Sequence of chain 1.D:
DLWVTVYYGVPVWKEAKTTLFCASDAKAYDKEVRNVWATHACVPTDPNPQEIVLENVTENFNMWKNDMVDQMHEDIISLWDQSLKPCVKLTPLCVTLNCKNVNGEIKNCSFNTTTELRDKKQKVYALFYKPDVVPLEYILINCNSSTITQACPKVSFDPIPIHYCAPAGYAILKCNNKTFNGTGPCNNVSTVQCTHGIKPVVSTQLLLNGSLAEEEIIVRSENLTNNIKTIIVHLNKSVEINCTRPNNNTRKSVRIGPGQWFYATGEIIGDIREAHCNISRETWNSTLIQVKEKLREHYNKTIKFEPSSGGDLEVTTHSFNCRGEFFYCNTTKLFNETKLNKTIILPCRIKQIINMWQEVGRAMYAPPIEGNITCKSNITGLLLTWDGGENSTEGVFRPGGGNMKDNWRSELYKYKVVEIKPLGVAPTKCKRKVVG

A small-molecule ligand and the protein it binds are described below.
Small molecule (SMILES): CC(=O)N[C@H]1[C@H](O[C@H]2[C@H](O)[C@@H](NC(C)=O)CO[C@@H]2CO)O[C@H](CO)[C@@H](O)[C@@H]1O

Sequence of chain 1.C:
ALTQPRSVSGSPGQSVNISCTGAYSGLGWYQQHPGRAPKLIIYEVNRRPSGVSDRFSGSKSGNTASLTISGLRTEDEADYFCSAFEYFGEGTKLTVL

Binding-site contacts:
Ligand atom O7 contacts residue GLU46 of chain 1.C at 4.4 Å.
Ligand atom C6 contacts residue LEU29 of chain 1.C at 3.7 Å (hydrophobic).
Ligand atom N2 contacts residue ASN285 of chain 1.D at 2.9 Å (h-bond).
Ligand atom O5 contacts residue ASN285 of chain 1.D at 2.4 Å (h-bond).
Ligand atom C7 contacts residue VAL47 of chain 1.C at 4.3 Å (hydrophobic).
Ligand atom C6 contacts residue GLU46 of chain 1.C at 3.6 Å.
Ligand atom C1 contacts residue TYR26 of chain 1.C at 4.5 Å (hydrophobic).
Ligand atom C7 contacts residue NAG1 of chain 1.WA at 4.2 Å.
Ligand atom C8 contacts residue LEU29 of chain 1.C at 3.8 Å (hydrophobic).
Ligand atom O4 contacts residue TYR26 of chain 1.C at 3.8 Å.
Ligand atom C5 contacts residue TYR26 of chain 1.C at 4.3 Å (hydrophobic).
Ligand atom C2 contacts residue TYR26 of chain 1.C at 4.4 Å (hydrophobic).
Ligand atom C2 contacts residue ASN285 of chain 1.D at 2.5 Å.
Ligand atom C7 contacts residue ASN285 of chain 1.D at 3.8 Å.
Ligand atom C3 contacts residue TYR26 of chain 1.C at 3.6 Å (hydrophobic).
Ligand atom O6 contacts residue GLU46 of chain 1.C at 3.0 Å (salt-bridge).
Ligand atom C5 contacts residue ASN285 of chain 1.D at 3.7 Å.
Ligand atom C4 contacts residue TYR26 of chain 1.C at 4.1 Å (hydrophobic).
Ligand atom C1 contacts residue PHE87 of chain 1.C at 4.3 Å (hydrophobic).
Ligand atom C3 contacts residue ASN285 of chain 1.D at 3.8 Å.
Ligand atom C8 contacts residue GLU46 of chain 1.C at 4.0 Å.
Ligand atom O7 contacts residue VAL47 of chain 1.C at 4.5 Å.
Ligand atom C1 contacts residue ASN285 of chain 1.D at 1.4 Å.
Ligand atom C8 contacts residue NAG1 of chain 1.WA at 3.5 Å.
Ligand atom O6 contacts residue LEU29 of chain 1.C at 3.4 Å.
Ligand atom O7 contacts residue ASN285 of chain 1.D at 4.3 Å.
Ligand atom C8 contacts residue ASN285 of chain 1.D at 3.9 Å.
Ligand atom C8 contacts residue VAL47 of chain 1.C at 3.7 Å (hydrophobic).
Ligand atom O3 contacts residue TYR26 of chain 1.C at 4.3 Å.
Ligand atom N2 contacts residue TYR26 of chain 1.C at 4.3 Å.
Ligand atom C4 contacts residue ASN285 of chain 1.D at 4.2 Å.
Ligand atom O7 contacts residue NAG1 of chain 1.WA at 4.0 Å.